The small molecule below binds the protein below.
Small molecule (SMILES): CCOC(=O)[C@@H](O)CC(=O)N(CC(C)C)NC(=O)[C@H](CC(C)C)NC(=O)[C@H](CC(C)C)NC(=O)OCc1ccccc1

Binding-site contacts:
Ligand atom O1 contacts residue VAL43 of chain 1.C at 3.5 Å.
Ligand atom OAE contacts residue LYS4 of chain 1.C at 2.9 Å (salt-bridge).
Ligand atom CG contacts residue VAL177 of chain 1.C at 3.7 Å (hydrophobic).
Ligand atom CD11 contacts residue TRP192 of chain 1.C at 3.6 Å (hydrophobic).
Ligand atom OAI contacts residue HIS91 of chain 1.C at 3.1 Å.
Ligand atom CAO contacts residue VAL138 of chain 1.C at 3.4 Å (hydrophobic).
Ligand atom OAJ contacts residue LYS4 of chain 1.C at 3.0 Å.
Ligand atom OAI contacts residue GLY90 of chain 1.C at 3.3 Å (h-bond).
Ligand atom CAP contacts residue ALA47 of chain 1.C at 3.5 Å (hydrophobic).
Ligand atom CA1 contacts residue LEU175 of chain 1.C at 3.6 Å (hydrophobic).
Ligand atom CAM contacts residue VAL138 of chain 1.C at 3.5 Å (hydrophobic).
Ligand atom CD11 contacts residue GLU174 of chain 1.C at 3.7 Å.
Ligand atom OAI contacts residue CYS140 of chain 1.C at 3.2 Å (h-bond).
Ligand atom NAK contacts residue HIS91 of chain 1.C at 3.7 Å.
Ligand atom CD1 contacts residue ASN50 of chain 1.C at 3.2 Å.
Ligand atom C11 contacts residue VAL177 of chain 1.C at 3.7 Å (hydrophobic).
Ligand atom O contacts residue VAL177 of chain 1.C at 3.1 Å (h-bond).
Ligand atom O1 contacts residue HIS91 of chain 1.C at 3.2 Å.
Ligand atom CD11 contacts residue LEU175 of chain 1.C at 3.4 Å (hydrophobic).
Ligand atom NAL contacts residue CYS140 of chain 1.C at 3.5 Å (h-bond).
Ligand atom CD1 contacts residue LYS46 of chain 1.C at 3.6 Å.
Ligand atom CAD contacts residue CYS140 of chain 1.C at 3.2 Å (hydrophobic).
Ligand atom CAB contacts residue CYS140 of chain 1.C at 3.5 Å (hydrophobic).
Ligand atom CAH contacts residue HIS91 of chain 1.C at 3.4 Å.
Ligand atom N1 contacts residue VAL43 of chain 1.C at 3.6 Å.
Ligand atom NAL contacts residue LEU175 of chain 1.C at 3.0 Å (h-bond).
Ligand atom CAM contacts residue LEU175 of chain 1.C at 3.5 Å (hydrophobic).
Ligand atom N contacts residue VAL177 of chain 1.C at 3.1 Å (h-bond).
Ligand atom CD1 contacts residue ALA47 of chain 1.C at 3.5 Å (hydrophobic).
Ligand atom CAH contacts residue CYS140 of chain 1.C at 2.9 Å (hydrophobic).
Ligand atom C1 contacts residue LEU175 of chain 1.C at 3.6 Å (hydrophobic).
Ligand atom OAI contacts residue GLY92 of chain 1.C at 3.1 Å (h-bond).
Ligand atom NAK contacts residue CYS140 of chain 1.C at 3.6 Å.
Ligand atom CAG contacts residue CYS140 of chain 1.C at 1.8 Å (hydrophobic).
Ligand atom CAF contacts residue CYS140 of chain 1.C at 2.8 Å (hydrophobic).
Ligand atom OAC contacts residue CYS140 of chain 1.C at 3.1 Å (h-bond).
Ligand atom CB contacts residue VAL177 of chain 1.C at 3.5 Å (hydrophobic).
Ligand atom OAJ contacts residue HIS91 of chain 1.C at 2.6 Å (h-bond).
Ligand atom CD1 contacts residue VAL177 of chain 1.C at 3.7 Å (hydrophobic).
Ligand atom O contacts residue ALA176 of chain 1.C at 3.0 Å.

Sequence of chain 1.C:
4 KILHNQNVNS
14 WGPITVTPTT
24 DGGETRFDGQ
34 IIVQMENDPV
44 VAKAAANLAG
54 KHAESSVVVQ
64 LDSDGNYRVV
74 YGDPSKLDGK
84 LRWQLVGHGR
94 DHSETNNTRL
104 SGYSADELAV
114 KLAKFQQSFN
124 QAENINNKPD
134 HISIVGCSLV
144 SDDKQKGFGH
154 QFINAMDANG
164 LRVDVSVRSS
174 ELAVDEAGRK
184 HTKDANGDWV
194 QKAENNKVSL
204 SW